Binding-site contacts:
Ligand atom C7 contacts residue ASN350 of chain 1.A at 3.5 Å.
Ligand atom C5 contacts residue ASN350 of chain 1.A at 3.8 Å.
Ligand atom C5 contacts residue GLN599 of chain 1.A at 3.9 Å.
Ligand atom O7 contacts residue GLN599 of chain 1.A at 4.1 Å.
Ligand atom O5 contacts residue PRO598 of chain 1.A at 4.4 Å.
Ligand atom C2 contacts residue ASN350 of chain 1.A at 2.5 Å.
Ligand atom C3 contacts residue ASN350 of chain 1.A at 3.9 Å.
Ligand atom C2 contacts residue GLN599 of chain 1.A at 3.5 Å.
Ligand atom O7 contacts residue ASN350 of chain 1.A at 3.6 Å (h-bond).
Ligand atom O3 contacts residue GLN599 of chain 1.A at 4.4 Å.
Ligand atom C6 contacts residue GLN599 of chain 1.A at 4.1 Å.
Ligand atom C1 contacts residue GLN599 of chain 1.A at 4.0 Å.
Ligand atom O5 contacts residue GLN599 of chain 1.A at 3.5 Å (h-bond).
Ligand atom C4 contacts residue GLN599 of chain 1.A at 3.5 Å.
Ligand atom N2 contacts residue ASN350 of chain 1.A at 2.9 Å (h-bond).
Ligand atom C3 contacts residue GLN599 of chain 1.A at 4.0 Å.
Ligand atom O5 contacts residue ASN350 of chain 1.A at 2.4 Å (h-bond).
Ligand atom C4 contacts residue ASN350 of chain 1.A at 4.3 Å.
Ligand atom C8 contacts residue ASN350 of chain 1.A at 3.9 Å.
Ligand atom C1 contacts residue ASN350 of chain 1.A at 1.5 Å.

This protein binds this small molecule.
Small molecule (SMILES): CC(=O)N[C@@H]1[C@@H](O)[C@H](O)[C@@H](CO)O[C@H]1O

Sequence of chain 1.A:
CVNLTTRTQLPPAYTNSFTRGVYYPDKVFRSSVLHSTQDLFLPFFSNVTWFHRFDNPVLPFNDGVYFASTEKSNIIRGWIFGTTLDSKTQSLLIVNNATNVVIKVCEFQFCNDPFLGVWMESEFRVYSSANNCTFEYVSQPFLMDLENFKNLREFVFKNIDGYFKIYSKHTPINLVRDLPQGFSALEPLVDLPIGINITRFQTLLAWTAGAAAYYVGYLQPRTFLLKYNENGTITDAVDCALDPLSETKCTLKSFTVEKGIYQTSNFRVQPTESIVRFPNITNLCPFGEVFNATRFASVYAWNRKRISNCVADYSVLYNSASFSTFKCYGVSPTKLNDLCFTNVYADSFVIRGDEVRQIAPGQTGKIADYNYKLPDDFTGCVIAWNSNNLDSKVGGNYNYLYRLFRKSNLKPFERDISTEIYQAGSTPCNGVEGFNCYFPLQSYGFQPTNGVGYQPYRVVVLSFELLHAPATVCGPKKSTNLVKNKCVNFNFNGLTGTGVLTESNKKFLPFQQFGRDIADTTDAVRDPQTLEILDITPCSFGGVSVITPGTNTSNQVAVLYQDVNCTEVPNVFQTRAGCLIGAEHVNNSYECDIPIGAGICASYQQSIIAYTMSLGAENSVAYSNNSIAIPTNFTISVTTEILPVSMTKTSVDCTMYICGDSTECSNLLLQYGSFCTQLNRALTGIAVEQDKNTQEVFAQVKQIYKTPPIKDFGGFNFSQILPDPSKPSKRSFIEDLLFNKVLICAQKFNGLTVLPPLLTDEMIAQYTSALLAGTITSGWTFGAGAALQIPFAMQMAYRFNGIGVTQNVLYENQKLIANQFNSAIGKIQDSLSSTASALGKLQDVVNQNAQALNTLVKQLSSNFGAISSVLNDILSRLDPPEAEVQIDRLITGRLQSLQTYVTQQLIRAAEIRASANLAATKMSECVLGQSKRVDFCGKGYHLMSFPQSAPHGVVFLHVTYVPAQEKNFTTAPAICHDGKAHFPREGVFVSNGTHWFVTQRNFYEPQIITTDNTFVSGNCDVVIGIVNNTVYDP